A protein and the small-molecule ligand that binds it are described below.
Small molecule (SMILES): CC(=O)N[C@H]1[C@H](O[C@H]2[C@H](O)[C@@H](NC(C)=O)CO[C@@H]2CO)O[C@H](CO)[C@@H](O)[C@@H]1O

Sequence of chain 1.B:
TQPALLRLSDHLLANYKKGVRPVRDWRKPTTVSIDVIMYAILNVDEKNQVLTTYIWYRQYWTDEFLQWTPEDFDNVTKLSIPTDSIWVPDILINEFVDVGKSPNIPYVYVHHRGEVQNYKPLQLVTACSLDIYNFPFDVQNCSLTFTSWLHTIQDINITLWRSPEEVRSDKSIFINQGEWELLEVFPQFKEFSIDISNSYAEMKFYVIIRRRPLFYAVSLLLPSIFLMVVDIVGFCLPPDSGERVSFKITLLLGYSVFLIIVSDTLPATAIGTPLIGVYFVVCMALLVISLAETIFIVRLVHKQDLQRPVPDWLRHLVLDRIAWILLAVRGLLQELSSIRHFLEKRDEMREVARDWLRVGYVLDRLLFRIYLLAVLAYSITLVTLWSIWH

Binding-site contacts:
Ligand atom C2 contacts residue GLN299 of chain 1.B at 3.9 Å.
Ligand atom O5 contacts residue PHE297 of chain 1.B at 4.2 Å.
Ligand atom O7 contacts residue TYR317 of chain 1.B at 3.3 Å (h-bond).
Ligand atom O7 contacts residue GLN299 of chain 1.B at 4.0 Å.
Ligand atom C8 contacts residue ASN252 of chain 1.B at 4.5 Å.
Ligand atom C1 contacts residue GLN299 of chain 1.B at 4.2 Å.
Ligand atom O7 contacts residue ASN252 of chain 1.B at 3.5 Å (h-bond).
Ligand atom C7 contacts residue TYR317 of chain 1.B at 4.1 Å (hydrophobic).
Ligand atom C6 contacts residue TYR317 of chain 1.B at 3.8 Å (hydrophobic).
Ligand atom C1 contacts residue ASN252 of chain 1.B at 1.4 Å.
Ligand atom C8 contacts residue ILE319 of chain 1.B at 3.6 Å (hydrophobic).
Ligand atom O6 contacts residue PHE297 of chain 1.B at 4.1 Å.
Ligand atom C2 contacts residue ASN252 of chain 1.B at 2.5 Å.
Ligand atom C5 contacts residue TYR317 of chain 1.B at 3.6 Å (hydrophobic).
Ligand atom C1 contacts residue TYR317 of chain 1.B at 4.2 Å (hydrophobic).
Ligand atom N2 contacts residue ASN252 of chain 1.B at 2.9 Å (h-bond).
Ligand atom O5 contacts residue GLN299 of chain 1.B at 3.9 Å.
Ligand atom O5 contacts residue TYR317 of chain 1.B at 4.2 Å.
Ligand atom C4 contacts residue GLN299 of chain 1.B at 4.2 Å.
Ligand atom O4 contacts residue TYR317 of chain 1.B at 3.9 Å.
Ligand atom C7 contacts residue ILE319 of chain 1.B at 4.3 Å (hydrophobic).
Ligand atom C5 contacts residue ASN252 of chain 1.B at 3.6 Å.
Ligand atom C3 contacts residue ASN252 of chain 1.B at 3.8 Å.
Ligand atom C7 contacts residue ASN252 of chain 1.B at 3.4 Å.
Ligand atom C6 contacts residue PHE297 of chain 1.B at 4.2 Å (hydrophobic).
Ligand atom O7 contacts residue LYS301 of chain 1.B at 3.6 Å.
Ligand atom N2 contacts residue ILE319 of chain 1.B at 3.9 Å.
Ligand atom O5 contacts residue ASN252 of chain 1.B at 2.3 Å (h-bond).
Ligand atom O4 contacts residue GLN299 of chain 1.B at 4.2 Å.
Ligand atom C4 contacts residue ASN252 of chain 1.B at 4.2 Å.